The protein below binds the small molecule below.
Small molecule (SMILES): CC[C@H](C)[C@H](N)C(=O)N[C@@H](CC(C)C)C(=O)N1CCC[C@H]1C(=O)N[C@@H](CCSC)C(=O)N[C@@H](Cc1ccc(O)cc1)C(=O)N[C@@H](CCCCN)C(=O)N[C@@H](CC(C)C)C(=O)N[C@@H](CO)C(=O)N1CCC[C@H]1C=O

Sequence of chain 4.PB:
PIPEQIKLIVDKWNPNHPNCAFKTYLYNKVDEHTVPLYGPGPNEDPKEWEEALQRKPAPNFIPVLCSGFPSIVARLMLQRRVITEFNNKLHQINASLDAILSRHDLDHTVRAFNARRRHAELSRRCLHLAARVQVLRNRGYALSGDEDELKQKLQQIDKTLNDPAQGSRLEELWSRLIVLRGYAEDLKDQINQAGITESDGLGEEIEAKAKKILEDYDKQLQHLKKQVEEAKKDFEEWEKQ

Sequence of chain 4.KB:
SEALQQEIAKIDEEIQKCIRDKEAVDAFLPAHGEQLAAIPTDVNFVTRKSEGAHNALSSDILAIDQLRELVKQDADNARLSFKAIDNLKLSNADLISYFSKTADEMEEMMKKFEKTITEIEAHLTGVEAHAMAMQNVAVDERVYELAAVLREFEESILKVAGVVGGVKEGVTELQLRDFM

Sequence of chain 4.MA:
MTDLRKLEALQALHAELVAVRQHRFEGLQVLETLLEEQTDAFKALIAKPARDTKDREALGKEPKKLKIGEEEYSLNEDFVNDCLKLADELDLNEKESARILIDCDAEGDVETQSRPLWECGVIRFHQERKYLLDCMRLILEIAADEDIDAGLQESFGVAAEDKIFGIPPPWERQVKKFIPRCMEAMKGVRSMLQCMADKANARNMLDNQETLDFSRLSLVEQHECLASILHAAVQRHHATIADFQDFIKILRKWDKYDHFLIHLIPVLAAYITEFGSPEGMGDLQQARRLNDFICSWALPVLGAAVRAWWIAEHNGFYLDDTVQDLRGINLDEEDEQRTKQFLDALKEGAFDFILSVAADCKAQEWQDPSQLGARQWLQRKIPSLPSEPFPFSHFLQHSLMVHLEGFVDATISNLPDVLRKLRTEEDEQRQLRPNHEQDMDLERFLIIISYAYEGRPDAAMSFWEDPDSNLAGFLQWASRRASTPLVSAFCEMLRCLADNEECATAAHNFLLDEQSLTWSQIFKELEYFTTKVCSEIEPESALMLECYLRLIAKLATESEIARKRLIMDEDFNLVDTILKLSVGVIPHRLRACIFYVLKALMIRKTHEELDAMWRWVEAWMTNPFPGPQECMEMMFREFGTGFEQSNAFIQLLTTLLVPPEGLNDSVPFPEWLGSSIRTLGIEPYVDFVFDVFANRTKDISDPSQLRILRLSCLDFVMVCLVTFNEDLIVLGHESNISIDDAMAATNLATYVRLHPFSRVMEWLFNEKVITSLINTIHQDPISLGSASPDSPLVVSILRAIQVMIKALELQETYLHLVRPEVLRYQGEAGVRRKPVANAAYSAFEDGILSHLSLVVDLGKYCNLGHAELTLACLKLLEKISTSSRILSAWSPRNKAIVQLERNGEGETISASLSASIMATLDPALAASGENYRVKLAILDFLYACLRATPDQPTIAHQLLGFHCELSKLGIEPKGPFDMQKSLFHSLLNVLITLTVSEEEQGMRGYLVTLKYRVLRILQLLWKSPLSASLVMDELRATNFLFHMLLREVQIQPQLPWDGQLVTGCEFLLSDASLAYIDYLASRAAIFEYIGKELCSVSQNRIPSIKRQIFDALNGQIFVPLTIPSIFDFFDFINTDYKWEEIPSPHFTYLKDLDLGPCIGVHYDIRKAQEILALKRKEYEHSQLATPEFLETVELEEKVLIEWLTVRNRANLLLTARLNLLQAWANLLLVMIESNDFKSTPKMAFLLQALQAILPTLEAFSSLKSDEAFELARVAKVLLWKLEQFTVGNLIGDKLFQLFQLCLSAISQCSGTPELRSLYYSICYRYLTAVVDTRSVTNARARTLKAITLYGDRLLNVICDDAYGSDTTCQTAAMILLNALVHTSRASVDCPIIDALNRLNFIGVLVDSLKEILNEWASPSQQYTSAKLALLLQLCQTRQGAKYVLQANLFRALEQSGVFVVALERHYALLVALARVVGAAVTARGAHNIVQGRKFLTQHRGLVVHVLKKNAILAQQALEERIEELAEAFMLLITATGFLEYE

Binding-site contacts:
Ligand atom CD1 contacts residue TYR141 of chain 4.PB at 3.4 Å (hydrophobic).
Ligand atom CE2 contacts residue GLN1063 of chain 4.MA at 3.3 Å.
Ligand atom CD1 contacts residue PHE1125 of chain 4.MA at 3.6 Å (hydrophobic).
Ligand atom C contacts residue HIS1126 of chain 4.MA at 4.0 Å.
Ligand atom O contacts residue GLN1063 of chain 4.MA at 2.9 Å (h-bond).
Ligand atom CE2 contacts residue ASP182 of chain 4.KB at 4.1 Å.
Ligand atom CE1 contacts residue THR1121 of chain 4.MA at 3.9 Å.
Ligand atom CD2 contacts residue PHE1125 of chain 4.MA at 4.2 Å (hydrophobic).
Ligand atom OH contacts residue GLU183 of chain 4.KB at 4.0 Å.
Ligand atom CD1 contacts residue THR1121 of chain 4.MA at 3.0 Å.
Ligand atom O contacts residue HIS1126 of chain 4.MA at 3.3 Å (h-bond).
Ligand atom CD2 contacts residue THR1121 of chain 4.MA at 4.3 Å.
Ligand atom CZ contacts residue ASN1072 of chain 4.MA at 3.5 Å.
Ligand atom CD2 contacts residue THR1121 of chain 4.MA at 4.0 Å.
Ligand atom CG2 contacts residue GLN1063 of chain 4.MA at 3.3 Å.
Ligand atom C contacts residue VAL1202 of chain 4.MA at 4.2 Å (hydrophobic).
Ligand atom CD1 contacts residue ASN1122 of chain 4.MA at 4.3 Å.
Ligand atom CD2 contacts residue GLN1063 of chain 4.MA at 3.6 Å.
Ligand atom O contacts residue THR1121 of chain 4.MA at 4.0 Å.
Ligand atom O contacts residue VAL1202 of chain 4.MA at 3.2 Å.
Ligand atom CG1 contacts residue TYR141 of chain 4.PB at 3.8 Å (hydrophobic).
Ligand atom CD1 contacts residue GLN1063 of chain 4.MA at 3.8 Å.
Ligand atom CD1 contacts residue ASN1072 of chain 4.MA at 4.0 Å.
Ligand atom CA contacts residue GLN1063 of chain 4.MA at 4.3 Å.
Ligand atom CG contacts residue HIS1126 of chain 4.MA at 4.3 Å.
Ligand atom OH contacts residue ASP182 of chain 4.KB at 3.3 Å (salt-bridge).
Ligand atom CD2 contacts residue HIS1126 of chain 4.MA at 3.4 Å.
Ligand atom CG contacts residue ASN1072 of chain 4.MA at 4.2 Å.
Ligand atom CE1 contacts residue ASN1072 of chain 4.MA at 3.3 Å.
Ligand atom OH contacts residue GLN1063 of chain 4.MA at 3.7 Å.
Ligand atom CD2 contacts residue LEU1129 of chain 4.MA at 4.2 Å (hydrophobic).
Ligand atom C contacts residue GLN1063 of chain 4.MA at 3.9 Å.
Ligand atom CB contacts residue THR1121 of chain 4.MA at 3.3 Å.
Ligand atom OH contacts residue ASN1072 of chain 4.MA at 3.1 Å (h-bond).
Ligand atom CG contacts residue THR1121 of chain 4.MA at 3.3 Å.
Ligand atom CZ contacts residue ASP182 of chain 4.KB at 4.0 Å.
Ligand atom CZ contacts residue GLN1063 of chain 4.MA at 4.1 Å.
Ligand atom CD2 contacts residue ALA1120 of chain 4.MA at 3.5 Å (hydrophobic).
Ligand atom OH contacts residue HIS1068 of chain 4.MA at 3.8 Å.
Ligand atom SD contacts residue ASN1072 of chain 4.MA at 3.7 Å.